A protein and the small-molecule ligand that binds it are described below.
Small molecule (SMILES): Cc1c(C)n(Cc2ccc(-c3ccccc3C(=O)O)cc2)c2ccc(C(=O)N[C@H](C)c3ccc([N+](=O)[O-])cc3)cc12

Binding-site contacts:
Ligand atom C32 contacts residue HIS247 of chain 2.B at 3.6 Å.
Ligand atom C35 contacts residue HIS247 of chain 2.B at 3.4 Å.
Ligand atom C34 contacts residue HIS247 of chain 2.B at 3.6 Å.
Ligand atom O40 contacts residue ILE139 of chain 2.B at 3.4 Å.
Ligand atom C06 contacts residue SER87 of chain 2.B at 3.3 Å.
Ligand atom C14 contacts residue TYR125 of chain 2.B at 3.5 Å (hydrophobic).
Ligand atom O38 contacts residue LEU251 of chain 2.B at 3.3 Å.
Ligand atom C23 contacts residue ILE139 of chain 2.B at 3.5 Å (hydrophobic).
Ligand atom C31 contacts residue HIS247 of chain 2.B at 3.4 Å.
Ligand atom O38 contacts residue PHE80 of chain 2.B at 3.0 Å.
Ligand atom O15 contacts residue LYS165 of chain 2.B at 3.6 Å.
Ligand atom N16 contacts residue SER87 of chain 2.B at 2.9 Å (h-bond).
Ligand atom C02 contacts residue CYS83 of chain 2.B at 3.2 Å (hydrophobic).
Ligand atom C06 contacts residue ILE124 of chain 2.B at 3.6 Å (hydrophobic).
Ligand atom N36 contacts residue LEU251 of chain 2.B at 3.6 Å.
Ligand atom C33 contacts residue GLN84 of chain 2.B at 3.1 Å.
Ligand atom C31 contacts residue HIS121 of chain 2.B at 3.2 Å.
Ligand atom C39 contacts residue SER140 of chain 2.B at 3.8 Å.
Ligand atom O15 contacts residue TYR125 of chain 2.B at 3.1 Å (h-bond).
Ligand atom C32 contacts residue LEU251 of chain 2.B at 3.7 Å (hydrophobic).
Ligand atom O41 contacts residue ARG86 of chain 2.B at 2.6 Å (salt-bridge).
Ligand atom C34 contacts residue GLN84 of chain 2.B at 3.0 Å.
Ligand atom O40 contacts residue ARG86 of chain 2.B at 3.6 Å.
Ligand atom C26 contacts residue ILE79 of chain 2.B at 3.7 Å (hydrophobic).
Ligand atom C39 contacts residue ARG86 of chain 2.B at 3.6 Å.
Ligand atom O37 contacts residue GLN84 of chain 2.B at 2.9 Å (h-bond).
Ligand atom C21 contacts residue ARG86 of chain 2.B at 3.4 Å.
Ligand atom C24 contacts residue ILE139 of chain 2.B at 3.4 Å (hydrophobic).
Ligand atom C19 contacts residue HIS121 of chain 2.B at 3.4 Å.
Ligand atom C17 contacts residue TYR125 of chain 2.B at 3.2 Å (hydrophobic).
Ligand atom C18 contacts residue HIS247 of chain 2.B at 3.2 Å.
Ligand atom O38 contacts residue GLN84 of chain 2.B at 2.5 Å (h-bond).
Ligand atom C17 contacts residue SER87 of chain 2.B at 3.7 Å.
Ligand atom O40 contacts residue SER140 of chain 2.B at 3.0 Å (h-bond).
Ligand atom O15 contacts residue HIS247 of chain 2.B at 3.3 Å.
Ligand atom N36 contacts residue GLN84 of chain 2.B at 2.8 Å (h-bond).
Ligand atom C19 contacts residue ILE124 of chain 2.B at 3.6 Å (hydrophobic).
Ligand atom N07 contacts residue LEU128 of chain 2.B at 3.6 Å.
Ligand atom C14 contacts residue CYS83 of chain 2.B at 3.7 Å (hydrophobic).
Ligand atom C01 contacts residue CYS83 of chain 2.B at 3.4 Å (hydrophobic).

Sequence of chain 2.B:
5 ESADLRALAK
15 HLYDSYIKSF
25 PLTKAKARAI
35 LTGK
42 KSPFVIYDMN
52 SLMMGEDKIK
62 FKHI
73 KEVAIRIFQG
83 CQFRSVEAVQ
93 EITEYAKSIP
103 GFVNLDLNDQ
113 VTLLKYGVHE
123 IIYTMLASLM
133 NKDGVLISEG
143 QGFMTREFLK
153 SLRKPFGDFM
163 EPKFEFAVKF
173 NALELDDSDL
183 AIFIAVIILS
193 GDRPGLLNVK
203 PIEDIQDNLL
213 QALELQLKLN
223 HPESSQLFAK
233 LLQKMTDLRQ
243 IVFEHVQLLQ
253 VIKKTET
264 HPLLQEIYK